Sequence of chain 1.A:
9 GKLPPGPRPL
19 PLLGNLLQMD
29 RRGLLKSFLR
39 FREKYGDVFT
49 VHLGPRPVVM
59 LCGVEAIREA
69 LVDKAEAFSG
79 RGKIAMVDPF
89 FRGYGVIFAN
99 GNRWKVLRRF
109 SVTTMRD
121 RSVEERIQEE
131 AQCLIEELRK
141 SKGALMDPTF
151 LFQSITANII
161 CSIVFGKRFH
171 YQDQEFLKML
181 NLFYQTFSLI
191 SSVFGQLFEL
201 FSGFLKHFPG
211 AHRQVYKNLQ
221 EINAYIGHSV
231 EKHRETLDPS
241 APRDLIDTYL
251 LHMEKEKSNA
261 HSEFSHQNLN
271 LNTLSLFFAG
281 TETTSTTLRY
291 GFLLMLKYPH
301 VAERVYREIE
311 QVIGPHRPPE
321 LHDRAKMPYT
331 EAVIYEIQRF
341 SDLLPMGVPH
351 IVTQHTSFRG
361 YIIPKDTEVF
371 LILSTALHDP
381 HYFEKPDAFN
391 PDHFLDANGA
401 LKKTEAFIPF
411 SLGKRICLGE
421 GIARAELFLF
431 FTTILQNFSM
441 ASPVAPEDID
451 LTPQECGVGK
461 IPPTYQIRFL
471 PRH

A small-molecule ligand and the protein it binds are described below.
Small molecule (SMILES): OC[C@H]1O[C@H](O[C@H]2[C@H](O)[C@@H](O)[C@H](OCCCCCC3CCCCC3)O[C@@H]2CO)[C@H](O)[C@@H](O)[C@@H]1O

Binding-site contacts:
Ligand atom C6 contacts residue ARG29 of chain 1.A at 4.5 Å.
Ligand atom C8 contacts residue ARG29 of chain 1.A at 3.6 Å.
Ligand atom C10 contacts residue LEU32 of chain 1.A at 4.3 Å (hydrophobic).
Ligand atom C7 contacts residue VAL193 of chain 1.A at 4.0 Å (hydrophobic).
Ligand atom C6 contacts residue VAL193 of chain 1.A at 4.1 Å (hydrophobic).
Ligand atom C8 contacts residue ASP28 of chain 1.A at 3.6 Å.
Ligand atom C11 contacts residue LEU32 of chain 1.A at 3.9 Å (hydrophobic).
Ligand atom C6 contacts residue GLY31 of chain 1.A at 4.0 Å.
Ligand atom C9 contacts residue ASP28 of chain 1.A at 3.9 Å.
Ligand atom C9 contacts residue MET27 of chain 1.A at 3.8 Å (hydrophobic).
Ligand atom C6 contacts residue GLN196 of chain 1.A at 4.1 Å.
Ligand atom C11 contacts residue ASP28 of chain 1.A at 4.5 Å.
Ligand atom C7 contacts residue ARG29 of chain 1.A at 3.9 Å.
Ligand atom C10 contacts residue MET27 of chain 1.A at 4.3 Å (hydrophobic).
Ligand atom C10 contacts residue LEU200 of chain 1.A at 4.1 Å (hydrophobic).
Ligand atom C11 contacts residue GLY31 of chain 1.A at 3.8 Å.
Ligand atom C11 contacts residue GLN196 of chain 1.A at 4.0 Å.